A small-molecule ligand and the protein it binds are described below.
Small molecule (SMILES): NS(=O)(=O)c1ccc(C(=O)O)cc1

Binding-site contacts:
Ligand atom CAH contacts residue ILE58 of chain 1.A at 3.8 Å (hydrophobic).
Ligand atom SAF contacts residue SER60 of chain 1.A at 3.9 Å.
Ligand atom OAM contacts residue ARG56 of chain 1.A at 4.1 Å.
Ligand atom CAD contacts residue TRP122 of chain 1.A at 3.7 Å (hydrophobic).
Ligand atom CAH contacts residue PHE61 of chain 1.A at 3.6 Å (hydrophobic).
Ligand atom CAJ contacts residue ILE58 of chain 1.A at 4.0 Å (hydrophobic).
Ligand atom NAG contacts residue SER60 of chain 1.A at 2.8 Å (h-bond).
Ligand atom CAE contacts residue PHE61 of chain 1.A at 4.4 Å (hydrophobic).
Ligand atom CAI contacts residue ILE58 of chain 1.A at 4.2 Å (hydrophobic).
Ligand atom OAA contacts residue SER60 of chain 1.A at 4.2 Å.
Ligand atom OAB contacts residue LYS149 of chain 1.A at 4.0 Å.
Ligand atom OAA contacts residue TRP122 of chain 1.A at 3.6 Å.
Ligand atom NAG contacts residue ILE118 of chain 1.A at 4.1 Å.
Ligand atom OAB contacts residue ILE58 of chain 1.A at 3.5 Å.
Ligand atom CAC contacts residue PHE61 of chain 1.A at 3.3 Å (hydrophobic).
Ligand atom SAF contacts residue ILE118 of chain 1.A at 4.3 Å.
Ligand atom OAB contacts residue PHE61 of chain 1.A at 4.4 Å.
Ligand atom OAA contacts residue ILE118 of chain 1.A at 3.5 Å.
Ligand atom CAD contacts residue PHE61 of chain 1.A at 3.9 Å (hydrophobic).
Ligand atom OAM contacts residue ILE58 of chain 1.A at 3.9 Å.
Ligand atom OAM contacts residue PHE61 of chain 1.A at 3.3 Å.
Ligand atom CAI contacts residue PHE61 of chain 1.A at 3.6 Å (hydrophobic).
Ligand atom CAC contacts residue TRP122 of chain 1.A at 4.1 Å (hydrophobic).
Ligand atom CAE contacts residue SER60 of chain 1.A at 4.2 Å.

Sequence of chain 1.A:
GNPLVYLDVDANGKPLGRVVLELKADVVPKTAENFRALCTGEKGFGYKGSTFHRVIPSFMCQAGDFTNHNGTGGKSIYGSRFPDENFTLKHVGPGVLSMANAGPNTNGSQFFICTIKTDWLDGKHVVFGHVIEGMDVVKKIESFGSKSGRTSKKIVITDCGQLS